Binding-site contacts:
Ligand atom CZ2 contacts residue THR190 of chain 1.B at 3.5 Å.
Ligand atom O1P contacts residue SER235 of chain 1.B at 2.6 Å (h-bond).
Ligand atom N1 contacts residue GLU350 of chain 1.B at 3.5 Å.
Ligand atom O3 contacts residue ALA112 of chain 1.B at 3.6 Å.
Ligand atom O3 contacts residue GLN114 of chain 1.B at 3.4 Å.
Ligand atom CZ3 contacts residue THR190 of chain 1.B at 3.5 Å.
Ligand atom O2P contacts residue GLY234 of chain 1.B at 2.8 Å (h-bond).
Ligand atom O contacts residue THR110 of chain 1.B at 2.5 Å (h-bond).
Ligand atom O contacts residue HIS115 of chain 1.B at 2.8 Å (h-bond).
Ligand atom C2 contacts residue SER377 of chain 1.B at 3.6 Å.
Ligand atom C contacts residue GLY111 of chain 1.B at 3.5 Å.
Ligand atom CE2 contacts residue GLU109 of chain 1.B at 3.4 Å.
Ligand atom CH2 contacts residue THR190 of chain 1.B at 3.3 Å.
Ligand atom C4A contacts residue GLY303 of chain 1.B at 3.5 Å.
Ligand atom O3P contacts residue ASN236 of chain 1.B at 2.7 Å (h-bond).
Ligand atom NE1 contacts residue GLU109 of chain 1.B at 2.5 Å (salt-bridge).
Ligand atom CZ3 contacts residue PHE306 of chain 1.B at 3.6 Å (hydrophobic).
Ligand atom C6 contacts residue GLU350 of chain 1.B at 3.6 Å.
Ligand atom O2P contacts residue GLY232 of chain 1.B at 2.7 Å (h-bond).
Ligand atom CZ2 contacts residue GLU109 of chain 1.B at 3.5 Å.
Ligand atom CE2 contacts residue LEU166 of chain 1.B at 3.6 Å (hydrophobic).
Ligand atom O contacts residue GLN114 of chain 1.B at 3.3 Å (h-bond).
Ligand atom O1P contacts residue GLY234 of chain 1.B at 3.5 Å (h-bond).
Ligand atom NE1 contacts residue GLY189 of chain 1.B at 3.6 Å.
Ligand atom C6 contacts residue CYS230 of chain 1.B at 3.7 Å (hydrophobic).
Ligand atom O3P contacts residue SER235 of chain 1.B at 3.2 Å (h-bond).
Ligand atom C contacts residue ALA112 of chain 1.B at 3.7 Å (hydrophobic).
Ligand atom O contacts residue GLY113 of chain 1.B at 3.5 Å (h-bond).
Ligand atom C contacts residue THR110 of chain 1.B at 3.5 Å.
Ligand atom O3P contacts residue HIS86 of chain 1.B at 3.5 Å (h-bond).
Ligand atom O1P contacts residue THR190 of chain 1.B at 2.8 Å (h-bond).
Ligand atom CZ2 contacts residue CYS170 of chain 1.B at 3.6 Å (hydrophobic).
Ligand atom OXT contacts residue ALA112 of chain 1.B at 2.8 Å (h-bond).
Ligand atom N1 contacts residue SER377 of chain 1.B at 2.6 Å (h-bond).
Ligand atom C6 contacts residue SER377 of chain 1.B at 3.3 Å.
Ligand atom CE3 contacts residue LEU166 of chain 1.B at 3.5 Å (hydrophobic).
Ligand atom P contacts residue SER235 of chain 1.B at 3.5 Å.
Ligand atom OXT contacts residue GLY111 of chain 1.B at 2.6 Å (h-bond).
Ligand atom O2P contacts residue GLY233 of chain 1.B at 2.8 Å (h-bond).
Ligand atom C5A contacts residue GLY303 of chain 1.B at 3.4 Å.

Sequence of chain 1.B:
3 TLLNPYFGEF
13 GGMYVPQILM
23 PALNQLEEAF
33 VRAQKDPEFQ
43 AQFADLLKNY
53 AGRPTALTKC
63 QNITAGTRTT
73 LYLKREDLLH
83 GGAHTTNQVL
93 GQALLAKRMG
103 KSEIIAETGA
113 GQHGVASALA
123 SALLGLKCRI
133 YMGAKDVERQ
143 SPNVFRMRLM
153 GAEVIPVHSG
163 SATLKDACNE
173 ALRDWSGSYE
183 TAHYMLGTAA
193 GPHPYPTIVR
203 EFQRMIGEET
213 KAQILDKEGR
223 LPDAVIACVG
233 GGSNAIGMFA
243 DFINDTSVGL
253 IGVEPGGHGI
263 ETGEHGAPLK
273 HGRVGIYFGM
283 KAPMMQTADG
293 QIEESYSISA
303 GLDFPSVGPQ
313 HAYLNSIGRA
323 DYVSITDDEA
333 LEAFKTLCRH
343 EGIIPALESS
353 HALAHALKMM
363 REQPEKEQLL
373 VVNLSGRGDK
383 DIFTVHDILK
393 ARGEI

This small molecule binds to this protein.
Small molecule (SMILES): Cc1ncc(COP(=O)(O)O)c(/C=N/[C@@H](Cc2c[nH]c3ccccc23)C(=O)O)c1O